Binding-site contacts:
Ligand atom O1 contacts residue VAL255 of chain 1.FB at 4.0 Å.
Ligand atom O2 contacts residue TRP285 of chain 1.GB at 4.3 Å.
Ligand atom C4 contacts residue TRP285 of chain 1.GB at 4.0 Å (hydrophobic).
Ligand atom O3 contacts residue TRP285 of chain 1.GB at 3.9 Å.
Ligand atom O4 contacts residue TRP285 of chain 1.GB at 3.2 Å.
Ligand atom O2 contacts residue VAL255 of chain 1.FB at 3.9 Å.
Ligand atom C3 contacts residue TRP285 of chain 1.GB at 4.0 Å (hydrophobic).
Ligand atom C1 contacts residue TRP285 of chain 1.GB at 3.5 Å (hydrophobic).
Ligand atom C6 contacts residue TRP285 of chain 1.GB at 3.4 Å (hydrophobic).
Ligand atom C2 contacts residue ASN252 of chain 1.FB at 4.4 Å.
Ligand atom O1 contacts residue ASN252 of chain 1.FB at 4.2 Å.
Ligand atom O1 contacts residue TRP285 of chain 1.GB at 3.1 Å.
Ligand atom O6 contacts residue TRP285 of chain 1.GB at 3.2 Å (h-bond).
Ligand atom O1 contacts residue ALA254 of chain 1.FB at 4.3 Å.
Ligand atom C2 contacts residue TRP285 of chain 1.GB at 3.5 Å (hydrophobic).
Ligand atom O2 contacts residue ASN252 of chain 1.FB at 3.1 Å (h-bond).
Ligand atom C5 contacts residue TRP285 of chain 1.GB at 3.7 Å (hydrophobic).
Ligand atom O5 contacts residue TRP285 of chain 1.GB at 3.1 Å (h-bond).

Sequence of chain 1.GB:
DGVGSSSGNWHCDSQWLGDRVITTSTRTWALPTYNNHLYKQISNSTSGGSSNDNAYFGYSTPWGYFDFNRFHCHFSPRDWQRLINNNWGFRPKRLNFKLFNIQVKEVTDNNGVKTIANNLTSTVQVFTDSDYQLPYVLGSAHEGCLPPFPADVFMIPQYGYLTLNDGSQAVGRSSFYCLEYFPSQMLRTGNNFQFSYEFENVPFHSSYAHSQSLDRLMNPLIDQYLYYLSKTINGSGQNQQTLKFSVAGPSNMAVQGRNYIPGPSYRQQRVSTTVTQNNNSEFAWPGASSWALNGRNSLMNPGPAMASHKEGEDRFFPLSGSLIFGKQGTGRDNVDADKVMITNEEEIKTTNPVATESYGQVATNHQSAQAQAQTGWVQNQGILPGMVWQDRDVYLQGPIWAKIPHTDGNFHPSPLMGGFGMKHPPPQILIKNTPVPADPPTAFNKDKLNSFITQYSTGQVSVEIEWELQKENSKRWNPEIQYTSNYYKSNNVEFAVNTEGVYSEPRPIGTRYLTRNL

Sequence of chain 1.FB:
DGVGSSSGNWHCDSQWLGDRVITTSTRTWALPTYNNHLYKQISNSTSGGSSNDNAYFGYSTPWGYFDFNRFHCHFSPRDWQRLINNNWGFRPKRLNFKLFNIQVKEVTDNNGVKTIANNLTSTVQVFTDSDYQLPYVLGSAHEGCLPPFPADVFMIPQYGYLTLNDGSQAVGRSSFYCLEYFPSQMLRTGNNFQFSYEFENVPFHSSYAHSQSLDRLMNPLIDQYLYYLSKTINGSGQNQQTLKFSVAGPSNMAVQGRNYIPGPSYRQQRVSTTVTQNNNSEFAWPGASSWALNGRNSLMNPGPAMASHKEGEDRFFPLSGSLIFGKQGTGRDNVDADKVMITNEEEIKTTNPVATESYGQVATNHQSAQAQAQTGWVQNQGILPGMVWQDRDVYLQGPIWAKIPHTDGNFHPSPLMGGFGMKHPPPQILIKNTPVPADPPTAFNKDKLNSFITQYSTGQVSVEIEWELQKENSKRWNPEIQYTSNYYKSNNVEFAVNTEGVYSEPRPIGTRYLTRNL

The protein below binds the small molecule below.
Small molecule (SMILES): OC[C@H]1O[C@@H](O)[C@H](O)[C@@H](O)[C@H]1O